Sequence of chain 1.A:
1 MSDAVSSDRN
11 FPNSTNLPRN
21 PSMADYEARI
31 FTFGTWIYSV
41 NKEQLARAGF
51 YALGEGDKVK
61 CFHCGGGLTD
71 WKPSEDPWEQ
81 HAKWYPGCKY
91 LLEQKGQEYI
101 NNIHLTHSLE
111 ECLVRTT

Binding-site contacts:
Ligand atom CA contacts residue GLN80 of chain 1.A at 3.5 Å.
Ligand atom CB contacts residue TRP84 of chain 1.A at 3.6 Å (hydrophobic).
Ligand atom O contacts residue LEU68 of chain 1.A at 3.8 Å.
Ligand atom CD1 contacts residue LEU68 of chain 1.A at 3.8 Å (hydrophobic).
Ligand atom CD1 contacts residue GLY67 of chain 1.A at 3.3 Å.
Ligand atom O contacts residue TRP84 of chain 1.A at 3.1 Å (h-bond).
Ligand atom CB contacts residue GLY67 of chain 1.A at 3.6 Å.
Ligand atom C contacts residue LEU68 of chain 1.A at 3.9 Å (hydrophobic).
Ligand atom C contacts residue ASP70 of chain 1.A at 4.0 Å.
Ligand atom O contacts residue LEU68 of chain 1.A at 3.8 Å.
Ligand atom O contacts residue THR69 of chain 1.A at 3.3 Å (h-bond).
Ligand atom N contacts residue GLU75 of chain 1.A at 3.2 Å (salt-bridge).
Ligand atom CB contacts residue TRP71 of chain 1.A at 3.6 Å (hydrophobic).
Ligand atom CG1 contacts residue LYS58 of chain 1.A at 3.9 Å.
Ligand atom N contacts residue ASP70 of chain 1.A at 3.9 Å.
Ligand atom CA contacts residue THR69 of chain 1.A at 4.0 Å.
Ligand atom CG contacts residue TRP84 of chain 1.A at 3.4 Å (hydrophobic).
Ligand atom C contacts residue THR69 of chain 1.A at 3.9 Å.
Ligand atom CG2 contacts residue THR69 of chain 1.A at 2.7 Å.
Ligand atom O contacts residue GLY67 of chain 1.A at 4.0 Å.
Ligand atom CG1 contacts residue GLY67 of chain 1.A at 3.3 Å.
Ligand atom O contacts residue GLN80 of chain 1.A at 3.9 Å.
Ligand atom N contacts residue TRP71 of chain 1.A at 3.7 Å.
Ligand atom N contacts residue LYS72 of chain 1.A at 3.6 Å.
Ligand atom CA contacts residue ASP70 of chain 1.A at 3.3 Å.
Ligand atom N contacts residue THR69 of chain 1.A at 3.0 Å (h-bond).
Ligand atom CG2 contacts residue ASP70 of chain 1.A at 3.8 Å.
Ligand atom CD1 contacts residue LYS58 of chain 1.A at 3.2 Å.
Ligand atom CD contacts residue TRP84 of chain 1.A at 3.4 Å (hydrophobic).
Ligand atom CB contacts residue GLN80 of chain 1.A at 3.0 Å.
Ligand atom N contacts residue GLN80 of chain 1.A at 2.8 Å (h-bond).
Ligand atom N contacts residue ASP70 of chain 1.A at 3.7 Å.
Ligand atom CB contacts residue LEU68 of chain 1.A at 3.2 Å (hydrophobic).
Ligand atom N contacts residue GLY67 of chain 1.A at 3.2 Å (h-bond).
Ligand atom CG1 contacts residue LEU68 of chain 1.A at 4.0 Å (hydrophobic).
Ligand atom CA contacts residue THR69 of chain 1.A at 3.7 Å.
Ligand atom C contacts residue THR69 of chain 1.A at 3.9 Å.
Ligand atom CB contacts residue THR69 of chain 1.A at 3.7 Å.
Ligand atom N contacts residue TRP84 of chain 1.A at 4.0 Å.
Ligand atom CA contacts residue TRP71 of chain 1.A at 3.5 Å (hydrophobic).

The small molecule below binds the protein below.
Small molecule (SMILES): CC[C@H](C)[C@H](NC(=O)[C@@H]1CCCN1C(=O)[C@@H](NC(=O)[C@H](C)[NH3+])C(C)C)C(=O)N[C@@H](C)C(=O)N[C@@H](CCC(N)=O)C(=O)N[C@@H](CCCC[NH3+])C(=O)N[C@@H](CO)C(=O)N[C@@H](CCC(=O)O)C(=O)O